Sequence of chain 1.B:
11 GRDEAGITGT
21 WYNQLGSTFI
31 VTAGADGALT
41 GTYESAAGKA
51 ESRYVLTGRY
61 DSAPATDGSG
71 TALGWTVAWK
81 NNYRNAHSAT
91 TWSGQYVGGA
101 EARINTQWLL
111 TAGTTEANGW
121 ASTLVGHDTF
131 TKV

Binding-site contacts:
Ligand atom N02 contacts residue ASP128 of chain 1.B at 2.8 Å (salt-bridge).
Ligand atom C10 contacts residue TRP108 of chain 1.B at 3.6 Å (hydrophobic).
Ligand atom O03 contacts residue ASP128 of chain 1.B at 3.8 Å.
Ligand atom C05 contacts residue ASP128 of chain 1.B at 3.7 Å.
Ligand atom O03 contacts residue ASN23 of chain 1.B at 3.1 Å (h-bond).
Ligand atom O03 contacts residue LEU25 of chain 1.B at 3.8 Å.
Ligand atom O07 contacts residue LYS49 of chain 1.B at 2.9 Å (salt-bridge).
Ligand atom C01 contacts residue TRP120 of chain 2.A at 3.5 Å (hydrophobic).
Ligand atom O07 contacts residue GLY48 of chain 1.B at 3.6 Å.
Ligand atom C18 contacts residue SER88 of chain 1.B at 3.7 Å.
Ligand atom N09 contacts residue SER88 of chain 1.B at 3.2 Å (h-bond).
Ligand atom C24 contacts residue ALA112 of chain 1.B at 3.8 Å (hydrophobic).
Ligand atom C08 contacts residue TRP120 of chain 2.A at 3.5 Å (hydrophobic).
Ligand atom N13 contacts residue ALA121 of chain 1.B at 2.8 Å (h-bond).
Ligand atom C19 contacts residue LEU110 of chain 1.B at 3.8 Å (hydrophobic).
Ligand atom C05 contacts residue SER27 of chain 1.B at 3.8 Å.
Ligand atom C27 contacts residue ALA121 of chain 1.B at 3.2 Å (hydrophobic).
Ligand atom S04 contacts residue THR90 of chain 1.B at 3.3 Å (h-bond).
Ligand atom C14 contacts residue SER45 of chain 1.B at 3.4 Å.
Ligand atom S04 contacts residue TRP92 of chain 1.B at 3.6 Å.
Ligand atom O03 contacts residue SER27 of chain 1.B at 2.8 Å (h-bond).
Ligand atom S04 contacts residue TRP79 of chain 1.B at 3.5 Å.
Ligand atom C16 contacts residue TRP79 of chain 1.B at 3.8 Å (hydrophobic).
Ligand atom C17 contacts residue LYS49 of chain 1.B at 3.6 Å.
Ligand atom C15 contacts residue TRP79 of chain 1.B at 3.7 Å (hydrophobic).
Ligand atom N06 contacts residue SER45 of chain 1.B at 3.0 Å (h-bond).
Ligand atom O03 contacts residue TYR43 of chain 1.B at 2.8 Å (h-bond).
Ligand atom N06 contacts residue LEU25 of chain 1.B at 3.8 Å.
Ligand atom C05 contacts residue LEU25 of chain 1.B at 3.6 Å (hydrophobic).
Ligand atom C25 contacts residue ALA112 of chain 1.B at 3.5 Å (hydrophobic).
Ligand atom C28 contacts residue ALA112 of chain 1.B at 3.7 Å (hydrophobic).
Ligand atom C27 contacts residue SER122 of chain 1.B at 3.8 Å.
Ligand atom C15 contacts residue LEU110 of chain 1.B at 3.7 Å (hydrophobic).
Ligand atom C05 contacts residue TYR43 of chain 1.B at 3.5 Å (hydrophobic).
Ligand atom C17 contacts residue TRP79 of chain 1.B at 3.6 Å (hydrophobic).
Ligand atom C20 contacts residue ALA86 of chain 1.B at 3.7 Å (hydrophobic).
Ligand atom C14 contacts residue ALA47 of chain 1.B at 3.6 Å (hydrophobic).
Ligand atom N02 contacts residue LEU25 of chain 1.B at 3.8 Å.
Ligand atom C23 contacts residue LYS49 of chain 1.B at 3.7 Å.
Ligand atom C12 contacts residue TRP108 of chain 1.B at 3.3 Å (hydrophobic).

This protein binds this small molecule.
Small molecule (SMILES): O=C(CCCC[C@@H]1SC[C@@H]2NC(=O)N[C@@H]21)NC1CCN(c2ccncc2)CC1

Sequence of chain 2.A:
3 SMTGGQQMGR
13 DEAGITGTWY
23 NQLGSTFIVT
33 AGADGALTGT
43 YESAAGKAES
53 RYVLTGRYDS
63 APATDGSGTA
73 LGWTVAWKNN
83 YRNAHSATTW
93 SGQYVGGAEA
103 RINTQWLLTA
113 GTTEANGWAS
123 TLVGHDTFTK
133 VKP